Sequence of chain 1.B:
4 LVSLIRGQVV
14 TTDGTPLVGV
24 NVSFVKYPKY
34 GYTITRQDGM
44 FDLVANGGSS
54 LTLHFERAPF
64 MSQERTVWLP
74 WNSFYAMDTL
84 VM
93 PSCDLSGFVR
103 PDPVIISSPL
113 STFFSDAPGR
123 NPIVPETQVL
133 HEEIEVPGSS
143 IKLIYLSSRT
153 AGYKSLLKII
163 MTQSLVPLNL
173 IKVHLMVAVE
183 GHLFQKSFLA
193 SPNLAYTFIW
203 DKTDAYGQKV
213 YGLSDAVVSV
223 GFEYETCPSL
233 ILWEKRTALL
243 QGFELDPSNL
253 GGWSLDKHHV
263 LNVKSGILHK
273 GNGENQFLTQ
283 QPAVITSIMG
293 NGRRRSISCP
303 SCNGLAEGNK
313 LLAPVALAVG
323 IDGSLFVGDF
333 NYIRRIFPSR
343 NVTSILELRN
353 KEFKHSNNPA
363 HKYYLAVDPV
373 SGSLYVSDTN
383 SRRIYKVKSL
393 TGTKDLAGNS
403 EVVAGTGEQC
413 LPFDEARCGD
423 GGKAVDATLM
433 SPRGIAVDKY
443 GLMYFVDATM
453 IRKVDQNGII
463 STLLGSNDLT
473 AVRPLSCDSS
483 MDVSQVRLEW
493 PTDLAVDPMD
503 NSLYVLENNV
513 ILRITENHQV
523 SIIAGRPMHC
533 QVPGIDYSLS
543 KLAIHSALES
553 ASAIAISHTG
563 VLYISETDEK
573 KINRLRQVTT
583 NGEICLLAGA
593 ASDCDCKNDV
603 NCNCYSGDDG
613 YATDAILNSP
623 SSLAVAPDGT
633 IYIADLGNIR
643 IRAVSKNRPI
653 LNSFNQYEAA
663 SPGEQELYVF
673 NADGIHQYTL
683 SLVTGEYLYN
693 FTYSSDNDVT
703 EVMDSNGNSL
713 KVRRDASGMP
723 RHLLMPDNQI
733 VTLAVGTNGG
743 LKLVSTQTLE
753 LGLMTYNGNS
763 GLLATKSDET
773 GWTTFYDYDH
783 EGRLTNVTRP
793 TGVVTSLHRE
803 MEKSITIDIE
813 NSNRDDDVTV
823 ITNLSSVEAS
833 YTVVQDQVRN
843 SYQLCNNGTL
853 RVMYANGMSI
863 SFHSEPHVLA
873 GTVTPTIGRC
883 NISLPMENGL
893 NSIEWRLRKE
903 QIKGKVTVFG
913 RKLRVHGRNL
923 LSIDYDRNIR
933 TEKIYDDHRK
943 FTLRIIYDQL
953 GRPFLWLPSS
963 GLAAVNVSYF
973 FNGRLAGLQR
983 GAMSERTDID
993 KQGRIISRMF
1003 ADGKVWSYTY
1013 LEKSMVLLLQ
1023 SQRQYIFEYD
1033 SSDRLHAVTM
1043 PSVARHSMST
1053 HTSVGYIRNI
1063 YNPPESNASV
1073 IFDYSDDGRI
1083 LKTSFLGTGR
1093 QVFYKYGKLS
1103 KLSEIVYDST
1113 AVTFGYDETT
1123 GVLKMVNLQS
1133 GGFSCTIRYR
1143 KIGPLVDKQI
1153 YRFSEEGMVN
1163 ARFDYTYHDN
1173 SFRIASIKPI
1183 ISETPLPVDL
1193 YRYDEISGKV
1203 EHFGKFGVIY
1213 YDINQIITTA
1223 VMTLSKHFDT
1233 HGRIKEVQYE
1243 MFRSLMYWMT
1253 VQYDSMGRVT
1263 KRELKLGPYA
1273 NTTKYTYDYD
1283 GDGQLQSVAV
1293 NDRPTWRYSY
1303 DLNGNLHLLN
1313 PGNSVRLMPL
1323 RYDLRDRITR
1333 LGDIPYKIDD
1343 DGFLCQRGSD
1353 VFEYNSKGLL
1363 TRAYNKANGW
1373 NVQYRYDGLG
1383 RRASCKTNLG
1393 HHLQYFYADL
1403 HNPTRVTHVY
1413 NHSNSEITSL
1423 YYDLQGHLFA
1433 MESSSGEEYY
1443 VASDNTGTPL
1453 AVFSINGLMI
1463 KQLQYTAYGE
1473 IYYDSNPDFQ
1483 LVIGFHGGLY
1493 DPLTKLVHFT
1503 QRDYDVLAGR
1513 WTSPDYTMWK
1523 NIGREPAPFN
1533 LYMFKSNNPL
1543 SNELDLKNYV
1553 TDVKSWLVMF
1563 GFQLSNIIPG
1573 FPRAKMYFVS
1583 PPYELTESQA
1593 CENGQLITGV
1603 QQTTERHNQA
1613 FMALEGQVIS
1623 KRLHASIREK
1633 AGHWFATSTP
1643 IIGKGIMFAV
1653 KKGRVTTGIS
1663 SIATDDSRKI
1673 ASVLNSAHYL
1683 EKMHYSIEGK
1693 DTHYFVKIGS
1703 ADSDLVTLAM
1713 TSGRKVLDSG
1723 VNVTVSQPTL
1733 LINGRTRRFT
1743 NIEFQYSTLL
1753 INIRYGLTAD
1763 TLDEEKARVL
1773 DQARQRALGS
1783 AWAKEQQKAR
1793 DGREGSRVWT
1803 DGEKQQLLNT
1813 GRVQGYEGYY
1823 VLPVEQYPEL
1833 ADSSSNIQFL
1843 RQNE

Binding-site contacts:
Ligand atom C8 contacts residue LEU1088 of chain 1.B at 3.7 Å (hydrophobic).
Ligand atom C7 contacts residue ASN1069 of chain 1.B at 3.2 Å.
Ligand atom C2 contacts residue ASN1069 of chain 1.B at 2.5 Å.
Ligand atom C3 contacts residue ASN1069 of chain 1.B at 3.8 Å.
Ligand atom C4 contacts residue ASN1069 of chain 1.B at 4.2 Å.
Ligand atom O5 contacts residue ASN1069 of chain 1.B at 2.3 Å (h-bond).
Ligand atom C4 contacts residue GLU1690 of chain 1.B at 4.2 Å.
Ligand atom C7 contacts residue GLY1691 of chain 1.B at 4.0 Å.
Ligand atom O7 contacts residue ASN1069 of chain 1.B at 3.3 Å (h-bond).
Ligand atom O7 contacts residue GLY1691 of chain 1.B at 3.3 Å (h-bond).
Ligand atom C7 contacts residue GLU1690 of chain 1.B at 4.1 Å.
Ligand atom C5 contacts residue GLU1690 of chain 1.B at 4.0 Å.
Ligand atom O6 contacts residue GLU1690 of chain 1.B at 2.9 Å (salt-bridge).
Ligand atom N2 contacts residue ASN1069 of chain 1.B at 3.0 Å (h-bond).
Ligand atom C3 contacts residue GLU1690 of chain 1.B at 4.1 Å.
Ligand atom O3 contacts residue GLU1690 of chain 1.B at 2.7 Å (salt-bridge).
Ligand atom C8 contacts residue GLY1691 of chain 1.B at 4.2 Å.
Ligand atom C6 contacts residue GLU1690 of chain 1.B at 3.4 Å.
Ligand atom O5 contacts residue GLU1690 of chain 1.B at 3.5 Å (salt-bridge).
Ligand atom C1 contacts residue GLU1690 of chain 1.B at 4.5 Å.
Ligand atom C5 contacts residue ASN1069 of chain 1.B at 3.6 Å.
Ligand atom O7 contacts residue GLU1690 of chain 1.B at 3.2 Å.
Ligand atom C8 contacts residue ASN1069 of chain 1.B at 3.4 Å.
Ligand atom C2 contacts residue GLU1690 of chain 1.B at 4.5 Å.
Ligand atom C1 contacts residue ASN1069 of chain 1.B at 1.4 Å.

The small molecule below binds the protein below.
Small molecule (SMILES): CC(=O)N[C@H]1[C@H](O[C@H]2[C@H](O)[C@@H](NC(C)=O)CO[C@@H]2CO)O[C@H](CO)[C@@H](O)[C@@H]1O